Sequence of chain 1.A:
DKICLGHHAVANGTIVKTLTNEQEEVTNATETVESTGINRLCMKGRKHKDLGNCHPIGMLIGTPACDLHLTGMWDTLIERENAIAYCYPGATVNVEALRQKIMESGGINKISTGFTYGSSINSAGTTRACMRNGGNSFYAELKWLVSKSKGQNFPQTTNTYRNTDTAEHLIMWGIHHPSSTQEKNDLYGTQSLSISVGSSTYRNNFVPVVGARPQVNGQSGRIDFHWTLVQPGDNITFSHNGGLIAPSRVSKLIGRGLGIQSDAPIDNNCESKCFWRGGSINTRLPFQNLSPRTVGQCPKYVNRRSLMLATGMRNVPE

Sequence of chain 1.B:
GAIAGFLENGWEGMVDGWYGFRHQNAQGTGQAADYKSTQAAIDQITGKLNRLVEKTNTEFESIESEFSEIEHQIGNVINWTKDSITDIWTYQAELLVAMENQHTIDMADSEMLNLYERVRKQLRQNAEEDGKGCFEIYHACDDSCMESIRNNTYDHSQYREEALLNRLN

The protein below binds the small molecule below.
Small molecule (SMILES): CC(=O)N[C@@H]1[C@@H](O)[C@H](O)[C@@H](CO)O[C@H]1O

Binding-site contacts:
Ligand atom O5 contacts residue ALA32 of chain 1.A at 4.2 Å.
Ligand atom C7 contacts residue ASN31 of chain 1.A at 3.8 Å.
Ligand atom C2 contacts residue ASN31 of chain 1.A at 2.2 Å.
Ligand atom C1 contacts residue THR314 of chain 1.A at 4.3 Å.
Ligand atom O5 contacts residue ASN31 of chain 1.A at 2.1 Å (h-bond).
Ligand atom O6 contacts residue LEU52 of chain 1.B at 3.4 Å.
Ligand atom C3 contacts residue ASN31 of chain 1.A at 3.6 Å.
Ligand atom O6 contacts residue THR33 of chain 1.A at 4.5 Å.
Ligand atom C4 contacts residue ASN31 of chain 1.A at 4.0 Å.
Ligand atom C6 contacts residue LEU52 of chain 1.B at 4.3 Å (hydrophobic).
Ligand atom C6 contacts residue ASN31 of chain 1.A at 4.5 Å.
Ligand atom C1 contacts residue ASN31 of chain 1.A at 1.4 Å.
Ligand atom C5 contacts residue ASN31 of chain 1.A at 3.5 Å.
Ligand atom C5 contacts residue THR314 of chain 1.A at 4.3 Å.
Ligand atom O6 contacts residue THR314 of chain 1.A at 3.5 Å (h-bond).
Ligand atom O5 contacts residue THR314 of chain 1.A at 3.4 Å (h-bond).
Ligand atom N2 contacts residue ASN31 of chain 1.A at 2.8 Å (h-bond).
Ligand atom C6 contacts residue THR314 of chain 1.A at 4.0 Å.
Ligand atom C6 contacts residue THR33 of chain 1.A at 3.9 Å.
Ligand atom O7 contacts residue ASN31 of chain 1.A at 4.3 Å.